Binding-site contacts:
Ligand atom O5 contacts residue TYR277 of chain 1.C at 3.7 Å.
Ligand atom C8 contacts residue ILE253 of chain 1.C at 3.7 Å (hydrophobic).
Ligand atom O7 contacts residue ASP251 of chain 1.C at 4.0 Å.
Ligand atom O5 contacts residue TYR277 of chain 1.C at 3.3 Å.
Ligand atom O7 contacts residue ILE253 of chain 1.C at 3.2 Å.
Ligand atom C1 contacts residue TYR277 of chain 1.C at 3.6 Å (hydrophobic).
Ligand atom C4 contacts residue TYR277 of chain 1.C at 3.8 Å (hydrophobic).
Ligand atom O5 contacts residue ILE253 of chain 1.C at 3.8 Å.
Ligand atom C6 contacts residue TYR277 of chain 1.C at 4.0 Å (hydrophobic).
Ligand atom C5 contacts residue GLU252 of chain 1.C at 3.9 Å.
Ligand atom C7 contacts residue ILE253 of chain 1.C at 4.2 Å (hydrophobic).
Ligand atom O4 contacts residue TYR277 of chain 1.C at 4.0 Å.
Ligand atom C6 contacts residue ASN128 of chain 1.C at 3.3 Å.
Ligand atom C2 contacts residue ASN128 of chain 1.C at 2.5 Å.
Ligand atom N2 contacts residue ILE253 of chain 1.C at 3.7 Å.
Ligand atom C6 contacts residue GLU252 of chain 1.C at 3.9 Å.
Ligand atom C5 contacts residue TYR277 of chain 1.C at 4.2 Å (hydrophobic).
Ligand atom C6 contacts residue TYR277 of chain 1.C at 3.7 Å (hydrophobic).
Ligand atom O6 contacts residue ASN128 of chain 1.C at 3.7 Å.
Ligand atom O6 contacts residue TYR277 of chain 1.C at 3.3 Å.
Ligand atom O6 contacts residue GLU252 of chain 1.C at 3.3 Å.
Ligand atom O5 contacts residue GLU252 of chain 1.C at 3.1 Å.
Ligand atom C3 contacts residue ASN128 of chain 1.C at 3.2 Å.
Ligand atom O4 contacts residue ILE253 of chain 1.C at 3.4 Å.
Ligand atom C2 contacts residue TYR277 of chain 1.C at 4.3 Å (hydrophobic).
Ligand atom C5 contacts residue TYR277 of chain 1.C at 3.4 Å (hydrophobic).
Ligand atom C4 contacts residue ASN128 of chain 1.C at 4.0 Å.
Ligand atom C1 contacts residue ASN128 of chain 1.C at 1.4 Å.
Ligand atom C1 contacts residue GLU252 of chain 1.C at 3.3 Å.
Ligand atom C5 contacts residue ASN128 of chain 1.C at 3.6 Å.
Ligand atom O3 contacts residue ASN128 of chain 1.C at 2.9 Å (h-bond).
Ligand atom O5 contacts residue ASN128 of chain 1.C at 2.5 Å (h-bond).
Ligand atom O3 contacts residue TYR277 of chain 1.C at 3.8 Å.
Ligand atom C1 contacts residue ILE253 of chain 1.C at 4.2 Å (hydrophobic).
Ligand atom C1 contacts residue TYR277 of chain 1.C at 3.8 Å (hydrophobic).
Ligand atom N2 contacts residue ASN128 of chain 1.C at 3.7 Å.
Ligand atom C2 contacts residue ILE253 of chain 1.C at 3.7 Å (hydrophobic).
Ligand atom O6 contacts residue TYR277 of chain 1.C at 3.5 Å.
Ligand atom C3 contacts residue TYR277 of chain 1.C at 3.7 Å (hydrophobic).
Ligand atom C4 contacts residue TYR277 of chain 1.C at 4.0 Å (hydrophobic).

Sequence of chain 1.C:
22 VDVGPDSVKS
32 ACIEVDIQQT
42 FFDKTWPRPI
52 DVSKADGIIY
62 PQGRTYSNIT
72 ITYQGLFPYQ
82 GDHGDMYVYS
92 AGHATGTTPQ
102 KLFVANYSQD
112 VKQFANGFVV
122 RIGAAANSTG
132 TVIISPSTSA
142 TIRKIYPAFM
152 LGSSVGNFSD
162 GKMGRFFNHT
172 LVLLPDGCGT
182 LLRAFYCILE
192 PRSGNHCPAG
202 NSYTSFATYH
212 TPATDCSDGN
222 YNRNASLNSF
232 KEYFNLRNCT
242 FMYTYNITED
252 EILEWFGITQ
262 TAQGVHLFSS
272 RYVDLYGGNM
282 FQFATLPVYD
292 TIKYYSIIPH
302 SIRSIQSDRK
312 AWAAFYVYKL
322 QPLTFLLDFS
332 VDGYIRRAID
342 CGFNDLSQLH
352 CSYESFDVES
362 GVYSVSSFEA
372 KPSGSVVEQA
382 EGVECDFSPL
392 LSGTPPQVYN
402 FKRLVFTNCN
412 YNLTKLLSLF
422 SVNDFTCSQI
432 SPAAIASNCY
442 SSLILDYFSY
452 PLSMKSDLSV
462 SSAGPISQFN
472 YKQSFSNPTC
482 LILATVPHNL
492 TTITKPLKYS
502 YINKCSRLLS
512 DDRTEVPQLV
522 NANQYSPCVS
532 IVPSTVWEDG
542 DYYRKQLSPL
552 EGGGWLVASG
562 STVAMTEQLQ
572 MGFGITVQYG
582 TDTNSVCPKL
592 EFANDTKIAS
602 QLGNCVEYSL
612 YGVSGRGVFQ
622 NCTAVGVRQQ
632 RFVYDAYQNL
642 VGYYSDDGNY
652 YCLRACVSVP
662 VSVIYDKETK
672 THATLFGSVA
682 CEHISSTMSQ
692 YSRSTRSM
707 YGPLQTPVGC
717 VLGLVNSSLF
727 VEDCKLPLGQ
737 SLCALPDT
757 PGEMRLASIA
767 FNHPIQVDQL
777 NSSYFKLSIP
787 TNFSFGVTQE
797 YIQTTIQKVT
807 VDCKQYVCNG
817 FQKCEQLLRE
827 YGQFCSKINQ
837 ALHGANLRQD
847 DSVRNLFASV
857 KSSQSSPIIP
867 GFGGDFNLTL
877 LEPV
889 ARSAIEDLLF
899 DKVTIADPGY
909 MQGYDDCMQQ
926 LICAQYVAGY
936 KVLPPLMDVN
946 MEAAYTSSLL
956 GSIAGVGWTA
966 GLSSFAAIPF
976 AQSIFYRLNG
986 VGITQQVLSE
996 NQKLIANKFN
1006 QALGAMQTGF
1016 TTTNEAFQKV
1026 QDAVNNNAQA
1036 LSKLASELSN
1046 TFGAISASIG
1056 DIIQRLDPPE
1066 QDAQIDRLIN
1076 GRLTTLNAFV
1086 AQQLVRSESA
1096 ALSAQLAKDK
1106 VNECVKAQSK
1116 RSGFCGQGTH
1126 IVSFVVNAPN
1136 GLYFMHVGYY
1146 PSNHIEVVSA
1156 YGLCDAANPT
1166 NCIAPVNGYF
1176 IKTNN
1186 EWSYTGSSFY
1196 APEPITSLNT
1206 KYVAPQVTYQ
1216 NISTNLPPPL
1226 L

The protein below binds the small molecule below.
Small molecule (SMILES): CC(=O)N[C@H]1[C@H](O[C@H]2[C@H](O)[C@@H](NC(C)=O)CO[C@@H]2CO)O[C@H](CO)[C@@H](O[C@@H]2O[C@H](CO)[C@@H](O)[C@H](O[C@H]3O[C@H](CO)[C@@H](O)[C@H](O)[C@@H]3O)[C@@H]2O)[C@@H]1O